Binding-site contacts:
Ligand atom O24 contacts residue ALA76 of chain 1.B at 3.3 Å.
Ligand atom C11 contacts residue IC61 of chain 1.L at 0.3 Å.
Ligand atom O16 contacts residue TYR53 of chain 1.B at 2.5 Å (h-bond).
Ligand atom C6 contacts residue ALA330 of chain 1.B at 3.5 Å (hydrophobic).
Ligand atom C09 contacts residue IC61 of chain 1.L at 0.7 Å.
Ligand atom C23 contacts residue IC61 of chain 1.L at 3.0 Å.
Ligand atom C22 contacts residue PRO27 of chain 1.B at 3.4 Å (hydrophobic).
Ligand atom C8 contacts residue IC61 of chain 1.L at 1.0 Å.
Ligand atom C8 contacts residue LEU439 of chain 1.B at 3.0 Å (hydrophobic).
Ligand atom C18 contacts residue IC61 of chain 1.L at 2.1 Å.
Ligand atom C21 contacts residue PRO27 of chain 1.B at 3.3 Å (hydrophobic).
Ligand atom C1 contacts residue HOA1 of chain 1.I at 2.9 Å.
Ligand atom O16 contacts residue IC61 of chain 1.L at 1.9 Å (h-bond).
Ligand atom C3 contacts residue IC61 of chain 1.L at 1.5 Å.
Ligand atom O24 contacts residue IC61 of chain 1.L at 1.0 Å.
Ligand atom C13 contacts residue IC61 of chain 1.L at 0.5 Å.
Ligand atom C3 contacts residue HOA1 of chain 1.I at 3.2 Å.
Ligand atom O15 contacts residue IC61 of chain 1.L at 0.7 Å (h-bond).
Ligand atom C14 contacts residue IC61 of chain 1.L at 1.1 Å.
Ligand atom C21 contacts residue LEU190 of chain 1.B at 3.4 Å (hydrophobic).
Ligand atom O16 contacts residue LEU31 of chain 1.B at 3.4 Å.
Ligand atom N2 contacts residue HOA1 of chain 1.I at 2.2 Å (h-bond).
Ligand atom C3 contacts residue PCR1 of chain 1.J at 2.6 Å.
Ligand atom C19 contacts residue IC61 of chain 1.L at 2.9 Å.
Ligand atom C4 contacts residue HEM1 of chain 1.H at 3.5 Å.
Ligand atom C4 contacts residue IC61 of chain 1.L at 1.0 Å.
Ligand atom N2 contacts residue IC61 of chain 1.L at 1.5 Å (h-bond).
Ligand atom C17 contacts residue VAL28 of chain 1.B at 3.3 Å (hydrophobic).
Ligand atom C10 contacts residue ALA332 of chain 1.B at 3.3 Å (hydrophobic).
Ligand atom C1 contacts residue IC61 of chain 1.L at 0.2 Å.
Ligand atom C1 contacts residue PCR1 of chain 1.J at 3.2 Å.
Ligand atom C10 contacts residue IC61 of chain 1.L at 0.9 Å.
Ligand atom N12 contacts residue IC61 of chain 1.L at 1.3 Å (h-bond).
Ligand atom C20 contacts residue PRO27 of chain 1.B at 3.4 Å (hydrophobic).
Ligand atom C09 contacts residue LEU439 of chain 1.B at 3.5 Å (hydrophobic).
Ligand atom N5 contacts residue IC61 of chain 1.L at 0.8 Å.
Ligand atom N2 contacts residue PCR1 of chain 1.J at 2.4 Å (h-bond).
Ligand atom C17 contacts residue IC61 of chain 1.L at 1.3 Å.
Ligand atom C7 contacts residue IC61 of chain 1.L at 0.9 Å.
Ligand atom C6 contacts residue IC61 of chain 1.L at 1.0 Å.

Sequence of chain 1.B:
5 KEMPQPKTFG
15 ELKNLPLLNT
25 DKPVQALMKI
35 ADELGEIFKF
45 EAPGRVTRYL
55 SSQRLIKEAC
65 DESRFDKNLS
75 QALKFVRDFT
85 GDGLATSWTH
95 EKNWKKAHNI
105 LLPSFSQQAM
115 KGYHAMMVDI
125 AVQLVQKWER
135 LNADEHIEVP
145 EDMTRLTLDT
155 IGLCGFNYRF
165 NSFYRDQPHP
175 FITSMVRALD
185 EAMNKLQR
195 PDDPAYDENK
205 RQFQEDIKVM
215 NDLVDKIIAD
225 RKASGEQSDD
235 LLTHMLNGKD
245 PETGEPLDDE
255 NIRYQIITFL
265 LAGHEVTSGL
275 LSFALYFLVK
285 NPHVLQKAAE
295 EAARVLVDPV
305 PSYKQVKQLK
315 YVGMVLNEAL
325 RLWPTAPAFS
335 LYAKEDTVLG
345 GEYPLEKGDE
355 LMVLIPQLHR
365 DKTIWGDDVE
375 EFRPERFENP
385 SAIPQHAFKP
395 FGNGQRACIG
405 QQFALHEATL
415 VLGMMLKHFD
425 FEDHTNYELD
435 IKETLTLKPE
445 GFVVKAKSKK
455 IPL

A protein and the small-molecule ligand that binds it are described below.
Small molecule (SMILES): O=C(CCCCCn1ccnc1)N[C@@H](Cc1ccccc1)C(=O)O